The small molecule below binds the protein below.
Small molecule (SMILES): COC(=O)c1cncc(-c2cc3c(=O)[nH]ccc3o2)c1

Sequence of chain 1.A:
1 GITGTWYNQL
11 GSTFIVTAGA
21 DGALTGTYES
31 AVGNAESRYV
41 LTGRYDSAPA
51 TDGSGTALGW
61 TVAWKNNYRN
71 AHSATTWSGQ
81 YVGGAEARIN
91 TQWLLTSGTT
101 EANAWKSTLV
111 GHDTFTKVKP

Sequence of chain 1.C:
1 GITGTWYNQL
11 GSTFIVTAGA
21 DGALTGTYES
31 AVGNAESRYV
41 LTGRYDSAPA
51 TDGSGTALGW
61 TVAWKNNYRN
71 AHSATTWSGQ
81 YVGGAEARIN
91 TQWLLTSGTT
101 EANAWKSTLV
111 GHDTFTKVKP

Binding-site contacts:
Ligand atom C4 contacts residue LEU95 of chain 1.C at 4.1 Å (hydrophobic).
Ligand atom C14 contacts residue SER73 of chain 1.C at 3.0 Å.
Ligand atom C5 contacts residue TRP64 of chain 1.C at 3.9 Å (hydrophobic).
Ligand atom C1 contacts residue TRP64 of chain 1.C at 4.0 Å (hydrophobic).
Ligand atom O1 contacts residue TRP64 of chain 1.C at 3.5 Å.
Ligand atom C10 contacts residue ASN8 of chain 1.C at 4.0 Å.
Ligand atom N2 contacts residue ASP113 of chain 1.C at 2.7 Å (salt-bridge).
Ligand atom C11 contacts residue TRP93 of chain 1.C at 3.2 Å (hydrophobic).
Ligand atom C10 contacts residue ASP113 of chain 1.C at 3.6 Å.
Ligand atom O3 contacts residue ALA71 of chain 1.C at 3.1 Å.
Ligand atom O2 contacts residue ASN8 of chain 1.C at 3.1 Å (h-bond).
Ligand atom N2 contacts residue TRP77 of chain 1.C at 3.6 Å.
Ligand atom O4 contacts residue SER73 of chain 1.C at 3.5 Å (h-bond).
Ligand atom O4 contacts residue LEU95 of chain 1.C at 3.6 Å.
Ligand atom O2 contacts residue TYR28 of chain 1.C at 2.8 Å (h-bond).
Ligand atom N2 contacts residue TYR28 of chain 1.C at 3.9 Å.
Ligand atom C11 contacts residue ASP113 of chain 1.C at 3.6 Å.
Ligand atom C2 contacts residue TRP64 of chain 1.C at 3.3 Å (hydrophobic).
Ligand atom C12 contacts residue THR75 of chain 1.C at 3.8 Å.
Ligand atom O1 contacts residue THR75 of chain 1.C at 3.8 Å.
Ligand atom C4 contacts residue TRP64 of chain 1.C at 3.7 Å (hydrophobic).
Ligand atom C10 contacts residue TYR28 of chain 1.C at 3.5 Å (hydrophobic).
Ligand atom C13 contacts residue SER73 of chain 1.C at 3.9 Å.
Ligand atom C12 contacts residue TRP93 of chain 1.C at 3.8 Å (hydrophobic).
Ligand atom N1 contacts residue TRP64 of chain 1.C at 3.6 Å.
Ligand atom C3 contacts residue TRP64 of chain 1.C at 3.4 Å (hydrophobic).
Ligand atom C11 contacts residue TRP77 of chain 1.C at 3.8 Å (hydrophobic).
Ligand atom C14 contacts residue ALA71 of chain 1.C at 4.0 Å (hydrophobic).
Ligand atom C10 contacts residue TRP77 of chain 1.C at 3.8 Å (hydrophobic).
Ligand atom N2 contacts residue TRP93 of chain 1.C at 3.9 Å.
Ligand atom O2 contacts residue ASP113 of chain 1.C at 3.6 Å.
Ligand atom C7 contacts residue TRP64 of chain 1.C at 3.6 Å (hydrophobic).
Ligand atom C9 contacts residue TRP64 of chain 1.C at 4.0 Å (hydrophobic).
Ligand atom C14 contacts residue SER97 of chain 1.C at 3.9 Å.
Ligand atom O2 contacts residue SER12 of chain 1.C at 3.0 Å (h-bond).
Ligand atom C6 contacts residue TRP64 of chain 1.C at 3.2 Å (hydrophobic).
Ligand atom O3 contacts residue SER73 of chain 1.C at 4.1 Å.
Ligand atom C13 contacts residue ALA71 of chain 1.C at 3.9 Å (hydrophobic).
Ligand atom O1 contacts residue LEU95 of chain 1.C at 3.7 Å.
Ligand atom C9 contacts residue THR75 of chain 1.C at 4.0 Å.